Binding-site contacts:
Ligand atom C5' contacts residue ARG202 of chain 8.A at 3.0 Å.
Ligand atom OP2 contacts residue ARG202 of chain 8.A at 2.5 Å (salt-bridge).
Ligand atom P contacts residue ARG202 of chain 8.A at 3.8 Å.
Ligand atom O3' contacts residue TYR19 of chain 10.B at 3.0 Å (h-bond).
Ligand atom C2 contacts residue TRP21 of chain 6.B at 3.8 Å (hydrophobic).
Ligand atom O2 contacts residue ARG55 of chain 8.B at 3.2 Å (salt-bridge).
Ligand atom O2' contacts residue TYR19 of chain 10.B at 3.4 Å.
Ligand atom O2' contacts residue THR17 of chain 6.B at 3.3 Å (h-bond).
Ligand atom C2' contacts residue ARG55 of chain 8.B at 3.6 Å.
Ligand atom N1 contacts residue TRP21 of chain 6.B at 3.5 Å.
Ligand atom N2 contacts residue THR17 of chain 6.B at 3.8 Å.
Ligand atom C4 contacts residue ARG68 of chain 8.B at 3.7 Å.
Ligand atom N3 contacts residue ARG55 of chain 8.B at 3.5 Å (salt-bridge).
Ligand atom O2' contacts residue ARG55 of chain 8.B at 2.7 Å (salt-bridge).
Ligand atom O4' contacts residue TRP21 of chain 6.B at 3.6 Å.
Ligand atom C6 contacts residue TRP21 of chain 6.B at 3.3 Å (hydrophobic).
Ligand atom N1 contacts residue ALA56 of chain 8.B at 3.2 Å (h-bond).
Ligand atom N3 contacts residue TRP21 of chain 6.B at 3.8 Å.
Ligand atom OP2 contacts residue THR17 of chain 6.B at 3.2 Å.
Ligand atom O2 contacts residue TYR58 of chain 8.B at 3.8 Å.
Ligand atom N1 contacts residue TYR58 of chain 8.B at 3.6 Å.
Ligand atom O4' contacts residue CYS203 of chain 8.A at 3.5 Å (h-bond).
Ligand atom O4 contacts residue ASN205 of chain 8.A at 3.4 Å (h-bond).
Ligand atom O4 contacts residue ARG68 of chain 8.B at 3.7 Å.
Ligand atom O6 contacts residue TYR58 of chain 8.B at 3.0 Å (h-bond).
Ligand atom N2 contacts residue ARG55 of chain 8.B at 3.7 Å.
Ligand atom C6 contacts residue TYR58 of chain 8.B at 3.5 Å (hydrophobic).
Ligand atom OP2 contacts residue MET15 of chain 6.B at 3.5 Å.
Ligand atom C4 contacts residue TRP21 of chain 6.B at 3.7 Å (hydrophobic).
Ligand atom C5 contacts residue TRP21 of chain 6.B at 3.4 Å (hydrophobic).
Ligand atom P contacts residue TYR19 of chain 10.B at 3.7 Å.
Ligand atom O4 contacts residue TRP21 of chain 6.B at 3.6 Å.
Ligand atom O3' contacts residue ARG55 of chain 8.B at 3.6 Å.
Ligand atom C1' contacts residue TRP21 of chain 6.B at 3.7 Å (hydrophobic).
Ligand atom C1' contacts residue ARG55 of chain 8.B at 3.4 Å.
Ligand atom OP1 contacts residue TYR19 of chain 10.B at 3.1 Å (h-bond).
Ligand atom C2 contacts residue ALA56 of chain 8.B at 3.7 Å (hydrophobic).
Ligand atom OP1 contacts residue LYS18 of chain 10.B at 3.3 Å (salt-bridge).
Ligand atom N3 contacts residue ASN205 of chain 8.A at 3.7 Å.
Ligand atom N2 contacts residue ALA56 of chain 8.B at 3.3 Å (h-bond).

Sequence of chain 8.A:
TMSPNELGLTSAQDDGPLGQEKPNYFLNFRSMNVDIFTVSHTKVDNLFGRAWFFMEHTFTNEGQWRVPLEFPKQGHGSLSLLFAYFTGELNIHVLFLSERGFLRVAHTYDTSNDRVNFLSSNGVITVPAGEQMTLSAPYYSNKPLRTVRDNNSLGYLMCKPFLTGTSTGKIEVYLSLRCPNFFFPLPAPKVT

A protein and the small-molecule ligand that binds it are described below.
Small molecule (SMILES): Nc1nc(=O)c2ncn([C@@H]3O[C@H](CO)[C@@H](O[P](=O)(O)OC[C@H]4O[C@@H](n5ccc(=O)[nH]c5=O)[C@H](O)[C@@H]4O[P](=O)(O)OC[C@H]4O[C@@H](n5ccc(=O)[nH]c5=O)[C@H](O)[C@@H]4O[P](=O)(O)OC[C@H]4O[C@@H](n5ccc(=O)[nH]c5=O)[C@H](O)[C@@H]4O[P](=O)(O)OC[C@H]4O[C@@H](n5ccc(=O)[nH]c5=O)[C@H](O)[C@@H]4O[P](=O)(O)OC[C@H]4O[C@@H](n5ccc(=O)[nH]c5=O)[C@H](O)[C@@H]4O)[C@H]3O)c2[nH]1

Sequence of chain 8.B:
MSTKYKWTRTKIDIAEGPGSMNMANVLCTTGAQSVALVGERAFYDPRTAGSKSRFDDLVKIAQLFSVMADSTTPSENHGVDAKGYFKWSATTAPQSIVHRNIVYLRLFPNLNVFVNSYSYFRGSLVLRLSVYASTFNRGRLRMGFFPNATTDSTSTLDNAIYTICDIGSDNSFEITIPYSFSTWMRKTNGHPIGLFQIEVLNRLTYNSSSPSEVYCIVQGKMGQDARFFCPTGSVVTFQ

Sequence of chain 6.B:
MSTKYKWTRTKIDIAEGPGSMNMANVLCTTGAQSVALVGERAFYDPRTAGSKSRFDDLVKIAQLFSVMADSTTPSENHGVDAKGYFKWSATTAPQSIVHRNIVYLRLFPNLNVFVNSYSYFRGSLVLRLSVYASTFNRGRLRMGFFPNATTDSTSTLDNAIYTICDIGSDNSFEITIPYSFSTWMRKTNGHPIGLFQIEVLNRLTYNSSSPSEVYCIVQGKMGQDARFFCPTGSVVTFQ

Sequence of chain 10.B:
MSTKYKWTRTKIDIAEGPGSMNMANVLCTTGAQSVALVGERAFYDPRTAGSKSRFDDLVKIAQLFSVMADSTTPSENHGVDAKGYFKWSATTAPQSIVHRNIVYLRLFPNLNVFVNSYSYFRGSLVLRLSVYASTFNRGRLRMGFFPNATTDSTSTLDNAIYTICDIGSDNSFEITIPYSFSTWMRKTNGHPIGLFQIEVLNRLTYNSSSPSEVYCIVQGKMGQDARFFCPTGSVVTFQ